Sequence of chain 1.D:
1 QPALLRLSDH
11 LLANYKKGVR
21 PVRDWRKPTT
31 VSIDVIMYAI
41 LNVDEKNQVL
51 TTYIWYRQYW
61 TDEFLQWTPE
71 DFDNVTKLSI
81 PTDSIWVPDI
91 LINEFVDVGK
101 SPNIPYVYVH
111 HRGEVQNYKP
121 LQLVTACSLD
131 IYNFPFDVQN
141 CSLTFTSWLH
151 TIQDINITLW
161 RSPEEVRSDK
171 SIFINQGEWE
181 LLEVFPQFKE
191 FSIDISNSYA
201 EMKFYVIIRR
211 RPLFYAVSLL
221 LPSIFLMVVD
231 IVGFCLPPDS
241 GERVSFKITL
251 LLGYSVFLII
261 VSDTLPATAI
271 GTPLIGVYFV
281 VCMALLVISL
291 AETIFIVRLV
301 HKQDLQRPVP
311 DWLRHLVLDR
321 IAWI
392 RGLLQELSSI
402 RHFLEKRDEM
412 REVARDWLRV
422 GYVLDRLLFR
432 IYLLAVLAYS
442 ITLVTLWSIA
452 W

Binding-site contacts:
Ligand atom C7 contacts residue ASN74 of chain 1.D at 3.2 Å.
Ligand atom O7 contacts residue ASN74 of chain 1.D at 3.0 Å (h-bond).
Ligand atom C2 contacts residue ASN74 of chain 1.D at 2.4 Å.
Ligand atom N2 contacts residue ASN74 of chain 1.D at 3.0 Å (h-bond).
Ligand atom C8 contacts residue ASP73 of chain 1.D at 4.3 Å.
Ligand atom C3 contacts residue ASN74 of chain 1.D at 3.8 Å.
Ligand atom C4 contacts residue ASN74 of chain 1.D at 4.2 Å.
Ligand atom O6 contacts residue ASN74 of chain 1.D at 4.5 Å.
Ligand atom C8 contacts residue ASN74 of chain 1.D at 4.4 Å.
Ligand atom C5 contacts residue ASN74 of chain 1.D at 3.6 Å.
Ligand atom O5 contacts residue ASN74 of chain 1.D at 2.3 Å (h-bond).
Ligand atom C1 contacts residue ASN74 of chain 1.D at 1.4 Å.

This protein binds this small molecule.
Small molecule (SMILES): CC(=O)N[C@@H]1[C@@H](O)[C@H](O)[C@@H](CO)O[C@H]1O